Sequence of chain 1.A:
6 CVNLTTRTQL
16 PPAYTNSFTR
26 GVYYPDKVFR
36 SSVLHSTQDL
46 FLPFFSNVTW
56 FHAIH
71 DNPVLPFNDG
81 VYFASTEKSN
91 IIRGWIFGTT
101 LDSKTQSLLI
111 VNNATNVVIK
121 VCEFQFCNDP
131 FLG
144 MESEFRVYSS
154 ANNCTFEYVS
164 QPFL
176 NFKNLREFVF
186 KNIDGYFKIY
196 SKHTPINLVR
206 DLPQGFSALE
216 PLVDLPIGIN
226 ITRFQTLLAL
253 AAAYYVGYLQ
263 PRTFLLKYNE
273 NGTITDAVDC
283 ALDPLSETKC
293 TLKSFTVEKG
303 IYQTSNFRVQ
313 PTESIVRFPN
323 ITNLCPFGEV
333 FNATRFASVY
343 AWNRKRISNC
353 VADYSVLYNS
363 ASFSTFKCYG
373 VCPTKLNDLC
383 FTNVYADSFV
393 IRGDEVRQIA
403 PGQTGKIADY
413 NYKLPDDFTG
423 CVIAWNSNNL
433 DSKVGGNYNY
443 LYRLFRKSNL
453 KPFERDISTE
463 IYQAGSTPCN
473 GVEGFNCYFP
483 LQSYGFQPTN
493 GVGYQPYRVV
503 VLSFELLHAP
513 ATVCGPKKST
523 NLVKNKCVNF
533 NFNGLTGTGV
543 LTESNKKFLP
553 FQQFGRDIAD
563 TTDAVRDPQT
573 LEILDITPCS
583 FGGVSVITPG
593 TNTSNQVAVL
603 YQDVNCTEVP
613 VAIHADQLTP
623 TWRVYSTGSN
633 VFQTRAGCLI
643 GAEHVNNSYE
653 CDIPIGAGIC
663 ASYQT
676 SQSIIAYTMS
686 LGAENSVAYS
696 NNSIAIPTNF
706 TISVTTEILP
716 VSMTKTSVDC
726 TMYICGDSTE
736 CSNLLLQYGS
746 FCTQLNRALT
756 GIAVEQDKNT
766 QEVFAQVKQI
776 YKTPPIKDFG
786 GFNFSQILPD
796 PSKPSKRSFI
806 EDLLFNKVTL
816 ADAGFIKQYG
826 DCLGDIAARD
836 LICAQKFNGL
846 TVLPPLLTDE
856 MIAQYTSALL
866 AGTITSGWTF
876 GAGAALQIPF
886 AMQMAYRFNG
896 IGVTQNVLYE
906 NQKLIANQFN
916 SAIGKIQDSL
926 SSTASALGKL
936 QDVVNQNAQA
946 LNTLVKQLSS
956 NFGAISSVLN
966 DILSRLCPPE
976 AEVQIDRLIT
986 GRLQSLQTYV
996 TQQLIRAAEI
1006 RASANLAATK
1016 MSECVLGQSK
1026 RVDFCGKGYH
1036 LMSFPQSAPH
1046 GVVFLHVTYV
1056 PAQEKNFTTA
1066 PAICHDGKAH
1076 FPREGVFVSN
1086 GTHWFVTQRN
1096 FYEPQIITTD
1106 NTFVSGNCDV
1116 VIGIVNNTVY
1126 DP

A small-molecule ligand and the protein it binds are described below.
Small molecule (SMILES): CC(=O)N[C@@H]1[C@@H](O)[C@H](O)[C@@H](CO)O[C@H]1O

Binding-site contacts:
Ligand atom C7 contacts residue ASN322 of chain 1.A at 3.3 Å.
Ligand atom O6 contacts residue ASN322 of chain 1.A at 4.3 Å.
Ligand atom C8 contacts residue ASN322 of chain 1.A at 3.8 Å.
Ligand atom C2 contacts residue ASN322 of chain 1.A at 2.5 Å.
Ligand atom N2 contacts residue ASN322 of chain 1.A at 3.1 Å (h-bond).
Ligand atom C2 contacts residue GLN571 of chain 1.A at 4.4 Å.
Ligand atom C3 contacts residue ASN322 of chain 1.A at 3.8 Å.
Ligand atom N2 contacts residue GLN571 of chain 1.A at 4.0 Å.
Ligand atom C4 contacts residue ASN322 of chain 1.A at 4.1 Å.
Ligand atom O5 contacts residue ASN322 of chain 1.A at 2.2 Å (h-bond).
Ligand atom O7 contacts residue ASN322 of chain 1.A at 3.6 Å.
Ligand atom C5 contacts residue ASN322 of chain 1.A at 3.6 Å.
Ligand atom C1 contacts residue ASN322 of chain 1.A at 1.4 Å.
Ligand atom O5 contacts residue GLN571 of chain 1.A at 4.1 Å.
Ligand atom O6 contacts residue GLN571 of chain 1.A at 3.8 Å.